A protein and the small-molecule ligand that binds it are described below.
Small molecule (SMILES): NC(=O)N[C@H](N)C(=O)O

Binding-site contacts:
Ligand atom CA contacts residue MET191 of chain 1.J at 3.8 Å (hydrophobic).
Ligand atom CA contacts residue GLU203 of chain 1.J at 3.3 Å.
Ligand atom NB contacts residue GLN243 of chain 1.J at 3.9 Å.
Ligand atom NB contacts residue HIS209 of chain 1.J at 3.4 Å (h-bond).
Ligand atom O contacts residue HIS189 of chain 1.J at 3.9 Å.
Ligand atom C contacts residue GLU203 of chain 1.J at 3.5 Å.
Ligand atom O contacts residue GLU203 of chain 1.J at 4.1 Å.
Ligand atom CG contacts residue GLU203 of chain 1.J at 3.5 Å.
Ligand atom NE contacts residue TYR220 of chain 1.J at 3.0 Å (h-bond).
Ligand atom NE contacts residue MN1 of chain 1.IA at 3.3 Å.
Ligand atom NE contacts residue GLU203 of chain 1.J at 3.7 Å.
Ligand atom NE contacts residue GLN243 of chain 1.J at 2.9 Å (h-bond).
Ligand atom OXT contacts residue HIS209 of chain 1.J at 2.9 Å (h-bond).
Ligand atom C contacts residue LYS259 of chain 1.J at 3.6 Å.
Ligand atom NB contacts residue GLU203 of chain 1.J at 3.0 Å (salt-bridge).
Ligand atom CA contacts residue MN1 of chain 1.IA at 3.2 Å.
Ligand atom OXT contacts residue LYS259 of chain 1.J at 3.4 Å (salt-bridge).
Ligand atom N contacts residue MN1 of chain 1.IA at 3.9 Å.
Ligand atom C contacts residue LEU257 of chain 1.J at 3.9 Å (hydrophobic).
Ligand atom CG contacts residue GLN243 of chain 1.J at 3.9 Å.
Ligand atom OXT contacts residue MN1 of chain 1.IA at 2.3 Å.
Ligand atom OXT contacts residue GLU203 of chain 1.J at 3.6 Å (salt-bridge).
Ligand atom CG contacts residue MN1 of chain 1.IA at 3.2 Å.
Ligand atom OE contacts residue LEU199 of chain 1.J at 3.9 Å.
Ligand atom NE contacts residue MET237 of chain 1.J at 3.7 Å.
Ligand atom NB contacts residue MN1 of chain 1.IA at 2.3 Å.
Ligand atom OXT contacts residue HIS205 of chain 1.J at 3.7 Å.
Ligand atom OE contacts residue TYR255 of chain 1.J at 2.8 Å (h-bond).
Ligand atom O contacts residue LYS259 of chain 1.J at 3.0 Å (salt-bridge).
Ligand atom N contacts residue MET191 of chain 1.J at 3.4 Å.
Ligand atom C contacts residue HIS209 of chain 1.J at 3.8 Å.
Ligand atom C contacts residue MN1 of chain 1.IA at 3.1 Å.
Ligand atom CG contacts residue TYR220 of chain 1.J at 3.8 Å (hydrophobic).
Ligand atom N contacts residue GLU203 of chain 1.J at 2.4 Å (salt-bridge).
Ligand atom CA contacts residue LEU257 of chain 1.J at 3.5 Å (hydrophobic).
Ligand atom OE contacts residue TYR220 of chain 1.J at 3.7 Å.
Ligand atom NE contacts residue HIS209 of chain 1.J at 4.0 Å.
Ligand atom NB contacts residue LEU257 of chain 1.J at 3.7 Å.
Ligand atom OE contacts residue MET191 of chain 1.J at 3.5 Å.
Ligand atom CG contacts residue TYR255 of chain 1.J at 3.9 Å (hydrophobic).

Sequence of chain 1.J:
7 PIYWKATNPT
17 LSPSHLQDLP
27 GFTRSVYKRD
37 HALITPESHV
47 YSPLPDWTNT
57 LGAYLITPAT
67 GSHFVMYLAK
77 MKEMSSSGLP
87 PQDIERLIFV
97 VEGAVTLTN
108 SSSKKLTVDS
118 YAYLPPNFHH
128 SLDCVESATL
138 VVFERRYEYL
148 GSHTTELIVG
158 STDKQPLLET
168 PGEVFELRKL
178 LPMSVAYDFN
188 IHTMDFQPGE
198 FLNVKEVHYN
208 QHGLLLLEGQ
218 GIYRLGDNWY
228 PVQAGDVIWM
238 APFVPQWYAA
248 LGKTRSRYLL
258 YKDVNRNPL